This protein binds this small molecule.
Small molecule (SMILES): CC(C)C[C@@H]1NC(=O)c2c[se]c(n2)[C@H](CC(C)C)NC(=O)c2c[se]c(n2)[C@H](CC(C)C)NC(=O)c2c[se]c1n2

Sequence of chain 1.A:
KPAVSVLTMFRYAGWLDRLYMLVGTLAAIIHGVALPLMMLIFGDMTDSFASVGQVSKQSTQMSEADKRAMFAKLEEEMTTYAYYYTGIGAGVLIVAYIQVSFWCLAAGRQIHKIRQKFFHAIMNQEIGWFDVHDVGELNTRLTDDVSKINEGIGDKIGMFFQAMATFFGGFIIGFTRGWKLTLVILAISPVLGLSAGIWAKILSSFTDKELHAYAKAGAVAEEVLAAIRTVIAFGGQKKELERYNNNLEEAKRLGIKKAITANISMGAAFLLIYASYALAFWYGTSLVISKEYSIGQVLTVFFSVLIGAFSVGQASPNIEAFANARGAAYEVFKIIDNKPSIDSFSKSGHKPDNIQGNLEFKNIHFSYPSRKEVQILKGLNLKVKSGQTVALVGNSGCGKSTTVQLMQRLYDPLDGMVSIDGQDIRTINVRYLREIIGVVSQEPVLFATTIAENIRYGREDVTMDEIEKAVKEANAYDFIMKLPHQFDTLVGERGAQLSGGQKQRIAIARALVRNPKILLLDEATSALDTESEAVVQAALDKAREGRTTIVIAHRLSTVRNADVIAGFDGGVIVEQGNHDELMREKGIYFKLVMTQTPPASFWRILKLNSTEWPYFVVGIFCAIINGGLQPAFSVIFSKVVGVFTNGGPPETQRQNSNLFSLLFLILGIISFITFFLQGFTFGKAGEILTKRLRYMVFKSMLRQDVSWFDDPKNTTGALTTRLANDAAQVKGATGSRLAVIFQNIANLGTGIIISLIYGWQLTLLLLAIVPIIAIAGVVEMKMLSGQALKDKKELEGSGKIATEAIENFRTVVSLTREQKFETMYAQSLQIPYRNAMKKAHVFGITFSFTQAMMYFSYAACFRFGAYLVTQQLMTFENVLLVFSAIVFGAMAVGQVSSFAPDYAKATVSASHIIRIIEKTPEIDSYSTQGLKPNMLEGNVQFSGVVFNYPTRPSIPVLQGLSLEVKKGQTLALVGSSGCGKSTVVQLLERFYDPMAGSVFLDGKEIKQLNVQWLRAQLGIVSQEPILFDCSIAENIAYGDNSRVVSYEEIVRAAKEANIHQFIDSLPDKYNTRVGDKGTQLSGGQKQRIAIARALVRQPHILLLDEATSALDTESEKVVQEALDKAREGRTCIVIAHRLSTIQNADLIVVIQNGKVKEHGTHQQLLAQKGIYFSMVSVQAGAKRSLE

Binding-site contacts:
Ligand atom CD1 contacts residue SER975 of chain 1.A at 3.7 Å.
Ligand atom CD1 contacts residue TYR306 of chain 1.A at 4.0 Å (hydrophobic).
Ligand atom CD1 contacts residue PHE755 of chain 1.A at 4.1 Å (hydrophobic).
Ligand atom CG contacts residue TYR306 of chain 1.A at 4.2 Å (hydrophobic).
Ligand atom SE2 contacts residue GLN721 of chain 1.A at 3.4 Å.
Ligand atom CD2 contacts residue PHE728 of chain 1.A at 4.0 Å (hydrophobic).
Ligand atom C contacts residue PHE979 of chain 1.A at 3.6 Å (hydrophobic).
Ligand atom N contacts residue PHE979 of chain 1.A at 3.6 Å.
Ligand atom CD2 contacts residue ILE336 of chain 1.A at 4.2 Å (hydrophobic).
Ligand atom N contacts residue SER975 of chain 1.A at 4.2 Å.
Ligand atom CA contacts residue SER725 of chain 1.A at 3.6 Å.
Ligand atom C contacts residue PHE979 of chain 1.A at 3.2 Å (hydrophobic).
Ligand atom N contacts residue PHE979 of chain 1.A at 3.5 Å.
Ligand atom C contacts residue SER725 of chain 1.A at 3.6 Å.
Ligand atom O contacts residue PHE979 of chain 1.A at 3.2 Å.
Ligand atom CD1 contacts residue LEU335 of chain 1.A at 3.9 Å (hydrophobic).
Ligand atom CA contacts residue PHE979 of chain 1.A at 3.4 Å (hydrophobic).
Ligand atom SE2 contacts residue SER725 of chain 1.A at 4.4 Å.
Ligand atom SE2 contacts residue PHE979 of chain 1.A at 3.7 Å.
Ligand atom O contacts residue SER725 of chain 1.A at 3.1 Å (h-bond).
Ligand atom SE2 contacts residue SER975 of chain 1.A at 4.2 Å.
Ligand atom CD2 contacts residue TYR303 of chain 1.A at 4.2 Å (hydrophobic).
Ligand atom SE2 contacts residue VAL978 of chain 1.A at 3.7 Å.
Ligand atom CA contacts residue SER975 of chain 1.A at 3.7 Å.
Ligand atom O contacts residue SER975 of chain 1.A at 3.0 Å (h-bond).
Ligand atom CD2 contacts residue PHE332 of chain 1.A at 3.4 Å (hydrophobic).
Ligand atom SE2 contacts residue PHE724 of chain 1.A at 4.0 Å.
Ligand atom C09 contacts residue VAL978 of chain 1.A at 4.2 Å (hydrophobic).
Ligand atom CD2 contacts residue TYR306 of chain 1.A at 3.9 Å (hydrophobic).
Ligand atom CA contacts residue MET982 of chain 1.A at 4.4 Å (hydrophobic).
Ligand atom C09 contacts residue MET982 of chain 1.A at 3.6 Å (hydrophobic).
Ligand atom C contacts residue SER975 of chain 1.A at 4.1 Å.
Ligand atom O contacts residue MET982 of chain 1.A at 3.8 Å.
Ligand atom C09 contacts residue PHE979 of chain 1.A at 3.4 Å (hydrophobic).
Ligand atom CA contacts residue PHE979 of chain 1.A at 4.2 Å (hydrophobic).
Ligand atom CB contacts residue SER975 of chain 1.A at 4.2 Å.
Ligand atom CD1 contacts residue PHE332 of chain 1.A at 3.6 Å (hydrophobic).
Ligand atom O contacts residue ALA976 of chain 1.A at 4.1 Å.
Ligand atom C09 contacts residue SER725 of chain 1.A at 3.0 Å.
Ligand atom C09 contacts residue GLN721 of chain 1.A at 4.3 Å.